Binding-site contacts:
Ligand atom OXT contacts residue PRO21 of chain 1.E at 3.7 Å.
Ligand atom C contacts residue PRO21 of chain 1.E at 4.1 Å (hydrophobic).
Ligand atom C contacts residue HIS20 of chain 1.E at 3.3 Å.
Ligand atom C contacts residue MET24 of chain 1.E at 3.8 Å (hydrophobic).
Ligand atom CB contacts residue VAL38 of chain 1.F at 4.1 Å (hydrophobic).
Ligand atom CG2 contacts residue MET24 of chain 1.E at 3.9 Å (hydrophobic).
Ligand atom CG2 contacts residue VAL38 of chain 1.F at 3.3 Å (hydrophobic).
Ligand atom O contacts residue PRO21 of chain 1.E at 4.2 Å.
Ligand atom CG1 contacts residue CYS43 of chain 1.E at 3.7 Å (hydrophobic).
Ligand atom O contacts residue MET24 of chain 1.E at 2.8 Å (h-bond).
Ligand atom OXT contacts residue ASN37 of chain 1.F at 3.5 Å (h-bond).
Ligand atom CA contacts residue VAL38 of chain 1.F at 3.8 Å (hydrophobic).
Ligand atom CB contacts residue MET24 of chain 1.E at 3.9 Å (hydrophobic).
Ligand atom CA contacts residue MET24 of chain 1.E at 4.2 Å (hydrophobic).
Ligand atom N contacts residue ASN19 of chain 1.E at 2.8 Å (h-bond).
Ligand atom CB contacts residue VAL23 of chain 1.E at 4.3 Å (hydrophobic).
Ligand atom O contacts residue VAL23 of chain 1.E at 3.1 Å (h-bond).
Ligand atom O contacts residue GLY22 of chain 1.E at 3.5 Å (h-bond).
Ligand atom O contacts residue HIS20 of chain 1.E at 3.7 Å.
Ligand atom C contacts residue ASN37 of chain 1.F at 4.0 Å.
Ligand atom N contacts residue ASN37 of chain 1.F at 2.7 Å (h-bond).
Ligand atom CA contacts residue ASN19 of chain 1.E at 4.0 Å.
Ligand atom CA contacts residue HIS20 of chain 1.E at 3.1 Å.
Ligand atom N contacts residue HIS20 of chain 1.E at 3.7 Å.
Ligand atom C contacts residue VAL38 of chain 1.F at 4.2 Å (hydrophobic).
Ligand atom CG1 contacts residue ARG18 of chain 1.E at 4.1 Å.
Ligand atom CG1 contacts residue ASN19 of chain 1.E at 4.0 Å.
Ligand atom C contacts residue GLY22 of chain 1.E at 3.8 Å.
Ligand atom C contacts residue VAL23 of chain 1.E at 3.9 Å (hydrophobic).
Ligand atom OXT contacts residue HIS20 of chain 1.E at 3.7 Å.
Ligand atom CG2 contacts residue ILE41 of chain 1.F at 4.0 Å (hydrophobic).
Ligand atom CG2 contacts residue CYS43 of chain 1.E at 3.6 Å (hydrophobic).
Ligand atom N contacts residue VAL38 of chain 1.F at 2.7 Å (h-bond).
Ligand atom CG1 contacts residue SER52 of chain 1.E at 4.2 Å.
Ligand atom OXT contacts residue GLY22 of chain 1.E at 3.8 Å.
Ligand atom OXT contacts residue VAL38 of chain 1.F at 3.1 Å (h-bond).
Ligand atom CG1 contacts residue VAL17 of chain 1.E at 4.0 Å (hydrophobic).
Ligand atom CA contacts residue ASN37 of chain 1.F at 3.7 Å.
Ligand atom CA contacts residue VAL23 of chain 1.E at 4.1 Å (hydrophobic).
Ligand atom CB contacts residue CYS43 of chain 1.E at 4.3 Å (hydrophobic).

Sequence of chain 1.E:
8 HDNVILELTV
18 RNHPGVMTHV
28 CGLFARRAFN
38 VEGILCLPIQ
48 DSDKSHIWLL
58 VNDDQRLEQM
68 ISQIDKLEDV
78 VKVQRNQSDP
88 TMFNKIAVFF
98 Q

The protein below binds the small molecule below.
Small molecule (SMILES): CC(C)[C@H](N)C(=O)O

Sequence of chain 1.F:
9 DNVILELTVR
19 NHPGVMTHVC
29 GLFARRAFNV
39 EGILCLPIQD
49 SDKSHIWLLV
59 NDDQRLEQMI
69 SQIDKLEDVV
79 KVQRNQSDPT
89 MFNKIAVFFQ